Binding-site contacts:
Ligand atom O6 contacts residue ALA39 of chain 1.E at 2.8 Å (h-bond).
Ligand atom O7 contacts residue ASN38 of chain 1.E at 3.5 Å (h-bond).
Ligand atom C6 contacts residue ALA39 of chain 1.E at 3.8 Å (hydrophobic).
Ligand atom O5 contacts residue ASN38 of chain 1.E at 2.3 Å (h-bond).
Ligand atom O5 contacts residue ALA39 of chain 1.E at 3.7 Å.
Ligand atom C3 contacts residue ASN38 of chain 1.E at 3.8 Å.
Ligand atom C7 contacts residue ASN38 of chain 1.E at 3.5 Å.
Ligand atom C5 contacts residue ASN38 of chain 1.E at 3.6 Å.
Ligand atom C4 contacts residue ASN38 of chain 1.E at 4.3 Å.
Ligand atom N2 contacts residue ASN38 of chain 1.E at 3.0 Å (h-bond).
Ligand atom C1 contacts residue ASN38 of chain 1.E at 1.4 Å.
Ligand atom O6 contacts residue THR40 of chain 1.E at 3.6 Å.
Ligand atom C6 contacts residue THR40 of chain 1.E at 3.9 Å.
Ligand atom C5 contacts residue ALA39 of chain 1.E at 4.2 Å (hydrophobic).
Ligand atom O6 contacts residue GLU41 of chain 1.E at 4.5 Å.
Ligand atom C2 contacts residue ASN38 of chain 1.E at 2.4 Å.

Sequence of chain 1.E:
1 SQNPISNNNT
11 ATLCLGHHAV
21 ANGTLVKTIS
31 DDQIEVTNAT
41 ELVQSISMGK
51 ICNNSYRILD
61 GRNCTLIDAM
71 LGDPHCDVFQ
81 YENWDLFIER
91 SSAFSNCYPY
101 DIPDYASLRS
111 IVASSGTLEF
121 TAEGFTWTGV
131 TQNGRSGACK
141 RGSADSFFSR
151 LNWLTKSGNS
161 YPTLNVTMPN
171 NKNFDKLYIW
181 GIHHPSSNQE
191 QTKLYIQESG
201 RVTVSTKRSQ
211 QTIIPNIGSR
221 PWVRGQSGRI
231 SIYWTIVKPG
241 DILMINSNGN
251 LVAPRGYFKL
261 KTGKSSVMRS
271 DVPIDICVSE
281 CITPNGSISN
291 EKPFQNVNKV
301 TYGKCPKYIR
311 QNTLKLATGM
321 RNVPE

This small molecule binds to this protein.
Small molecule (SMILES): CC(=O)N[C@H]1[C@H](O[C@H]2[C@H](O)[C@@H](NC(C)=O)CO[C@@H]2CO)O[C@H](CO)[C@@H](O)[C@@H]1O